Sequence of chain 1.A:
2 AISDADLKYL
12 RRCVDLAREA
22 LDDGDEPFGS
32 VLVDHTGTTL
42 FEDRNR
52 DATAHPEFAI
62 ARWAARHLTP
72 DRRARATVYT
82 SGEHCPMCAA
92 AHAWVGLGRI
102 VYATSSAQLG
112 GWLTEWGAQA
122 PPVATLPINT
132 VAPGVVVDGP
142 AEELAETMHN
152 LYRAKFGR

Sequence of chain 1.B:
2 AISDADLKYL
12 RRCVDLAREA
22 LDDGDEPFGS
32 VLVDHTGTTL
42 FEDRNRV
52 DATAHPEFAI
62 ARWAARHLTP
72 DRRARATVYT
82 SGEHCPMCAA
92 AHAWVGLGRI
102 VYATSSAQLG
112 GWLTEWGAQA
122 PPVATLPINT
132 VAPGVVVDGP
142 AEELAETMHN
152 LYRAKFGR

Binding-site contacts:
Ligand atom NAD contacts residue TRP95 of chain 1.B at 4.2 Å.
Ligand atom OAC contacts residue PHE29 of chain 1.A at 3.6 Å.
Ligand atom CAI contacts residue PHE29 of chain 1.A at 3.6 Å (hydrophobic).
Ligand atom NAD contacts residue PHE29 of chain 1.A at 3.8 Å.
Ligand atom CAI contacts residue HIS56 of chain 1.A at 3.3 Å.
Ligand atom CAG contacts residue PHE29 of chain 1.A at 3.8 Å (hydrophobic).
Ligand atom NAA contacts residue HIS56 of chain 1.A at 4.3 Å.
Ligand atom NAB contacts residue GLU27 of chain 1.A at 3.5 Å (salt-bridge).
Ligand atom NAA contacts residue PHE29 of chain 1.A at 4.1 Å.
Ligand atom CAG contacts residue HIS56 of chain 1.A at 3.6 Å.
Ligand atom CAG contacts residue ZN1 of chain 1.E at 4.0 Å.
Ligand atom OAC contacts residue ASN46 of chain 1.A at 3.1 Å (h-bond).
Ligand atom NAB contacts residue PHE29 of chain 1.A at 4.2 Å.
Ligand atom NAB contacts residue TRP95 of chain 1.B at 3.6 Å.
Ligand atom NAA contacts residue CYS86 of chain 1.A at 3.6 Å.
Ligand atom CAH contacts residue TRP95 of chain 1.B at 4.3 Å (hydrophobic).
Ligand atom CAH contacts residue GLU27 of chain 1.A at 3.9 Å.
Ligand atom NAF contacts residue ASN46 of chain 1.A at 3.9 Å.
Ligand atom NAE contacts residue PHE29 of chain 1.A at 3.8 Å.
Ligand atom NAF contacts residue HIS56 of chain 1.A at 3.3 Å (h-bond).
Ligand atom NAD contacts residue HIS56 of chain 1.A at 3.7 Å.
Ligand atom OAC contacts residue PRO57 of chain 1.A at 3.8 Å.
Ligand atom CAH contacts residue PHE29 of chain 1.A at 3.7 Å (hydrophobic).
Ligand atom NAE contacts residue ZN1 of chain 1.E at 3.8 Å.
Ligand atom NAA contacts residue ZN1 of chain 1.E at 3.9 Å.
Ligand atom CAG contacts residue CYS86 of chain 1.A at 4.3 Å (hydrophobic).
Ligand atom CAI contacts residue GLU27 of chain 1.A at 4.4 Å.
Ligand atom OAC contacts residue GLU58 of chain 1.A at 4.4 Å.
Ligand atom NAE contacts residue GLU58 of chain 1.A at 4.2 Å.
Ligand atom NAB contacts residue HIS56 of chain 1.A at 4.3 Å.
Ligand atom NAF contacts residue PHE29 of chain 1.A at 3.5 Å.
Ligand atom NAF contacts residue GLU27 of chain 1.A at 3.4 Å (salt-bridge).
Ligand atom OAC contacts residue HIS56 of chain 1.A at 3.3 Å.
Ligand atom NAE contacts residue HIS56 of chain 1.A at 3.2 Å (h-bond).
Ligand atom CAI contacts residue ASN46 of chain 1.A at 4.0 Å.
Ligand atom CAH contacts residue HIS56 of chain 1.A at 3.5 Å.
Ligand atom NAA contacts residue GLU84 of chain 1.A at 4.0 Å.

The protein below binds the small molecule below.
Small molecule (SMILES): Nc1nc(N)nc(O)n1